A protein and the small-molecule ligand that binds it are described below.
Small molecule (SMILES): COc1cc(N2CCN(C)CC2)ccc1Nc1nccc(-c2cn(C)c3cnccc23)n1

Binding-site contacts:
Ligand atom N20 contacts residue LEU170 of chain 1.B at 3.4 Å.
Ligand atom C27 contacts residue VAL182 of chain 1.B at 3.8 Å (hydrophobic).
Ligand atom C32 contacts residue MET116 of chain 1.B at 3.5 Å (hydrophobic).
Ligand atom C29 contacts residue LYS64 of chain 1.B at 3.6 Å.
Ligand atom O31 contacts residue MET116 of chain 1.B at 3.7 Å.
Ligand atom C17 contacts residue LEU170 of chain 1.B at 3.6 Å (hydrophobic).
Ligand atom N16 contacts residue LEU117 of chain 1.B at 3.1 Å (h-bond).
Ligand atom C6 contacts residue ASN120 of chain 1.B at 3.8 Å.
Ligand atom N16 contacts residue LEU170 of chain 1.B at 3.5 Å.
Ligand atom C10 contacts residue SER118 of chain 1.B at 3.2 Å.
Ligand atom N28 contacts residue ASP183 of chain 1.B at 3.7 Å.
Ligand atom N16 contacts residue GLU115 of chain 1.B at 3.8 Å.
Ligand atom N5 contacts residue ASP123 of chain 1.B at 3.7 Å.
Ligand atom C12 contacts residue ILE41 of chain 1.B at 3.6 Å (hydrophobic).
Ligand atom C19 contacts residue LEU170 of chain 1.B at 3.5 Å (hydrophobic).
Ligand atom C24 contacts residue VAL49 of chain 1.B at 3.7 Å (hydrophobic).
Ligand atom N2 contacts residue ASP123 of chain 1.B at 3.0 Å (salt-bridge).
Ligand atom C17 contacts residue GLU115 of chain 1.B at 3.2 Å.
Ligand atom C32 contacts residue SER118 of chain 1.B at 3.3 Å.
Ligand atom C17 contacts residue ALA62 of chain 1.B at 3.6 Å (hydrophobic).
Ligand atom N28 contacts residue LYS64 of chain 1.B at 2.7 Å (salt-bridge).
Ligand atom C25 contacts residue VAL182 of chain 1.B at 3.5 Å (hydrophobic).
Ligand atom N14 contacts residue ILE41 of chain 1.B at 3.7 Å.
Ligand atom C11 contacts residue LEU117 of chain 1.B at 3.7 Å (hydrophobic).
Ligand atom C18 contacts residue LEU170 of chain 1.B at 3.7 Å (hydrophobic).
Ligand atom C15 contacts residue LEU170 of chain 1.B at 3.4 Å (hydrophobic).
Ligand atom O31 contacts residue SER118 of chain 1.B at 3.2 Å (h-bond).
Ligand atom N14 contacts residue LEU117 of chain 1.B at 3.1 Å (h-bond).
Ligand atom C4 contacts residue ASP123 of chain 1.B at 3.3 Å.
Ligand atom C18 contacts residue ALA62 of chain 1.B at 3.6 Å (hydrophobic).
Ligand atom C13 contacts residue ILE41 of chain 1.B at 3.8 Å (hydrophobic).
Ligand atom C1 contacts residue ASP123 of chain 1.B at 3.5 Å.
Ligand atom C26 contacts residue VAL182 of chain 1.B at 3.3 Å (hydrophobic).
Ligand atom C9 contacts residue SER118 of chain 1.B at 3.4 Å.
Ligand atom C10 contacts residue LEU117 of chain 1.B at 3.7 Å (hydrophobic).
Ligand atom C29 contacts residue ASP183 of chain 1.B at 3.6 Å.
Ligand atom C6 contacts residue ASP123 of chain 1.B at 3.5 Å.
Ligand atom C27 contacts residue PHE114 of chain 1.B at 3.6 Å (hydrophobic).
Ligand atom O31 contacts residue LEU117 of chain 1.B at 3.0 Å (h-bond).
Ligand atom C27 contacts residue LYS64 of chain 1.B at 3.5 Å.

Sequence of chain 1.B:
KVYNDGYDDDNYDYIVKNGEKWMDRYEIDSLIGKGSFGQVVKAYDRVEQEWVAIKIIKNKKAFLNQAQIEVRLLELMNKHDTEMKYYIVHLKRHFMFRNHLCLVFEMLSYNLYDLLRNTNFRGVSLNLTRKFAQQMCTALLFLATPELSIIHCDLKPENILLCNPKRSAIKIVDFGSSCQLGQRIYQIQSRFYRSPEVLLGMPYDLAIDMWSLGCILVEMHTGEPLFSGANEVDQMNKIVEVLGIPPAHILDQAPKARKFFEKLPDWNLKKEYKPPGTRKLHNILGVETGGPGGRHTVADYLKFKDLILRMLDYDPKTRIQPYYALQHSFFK